The protein below binds the small molecule below.
Small molecule (SMILES): C[C@H](CO)OC[C@@H](C)OC[C@@H](C)OC[C@@H](C)OC[C@@H](C)OC[C@H](C)OC[C@@H](C)O

Sequence of chain 1.A:
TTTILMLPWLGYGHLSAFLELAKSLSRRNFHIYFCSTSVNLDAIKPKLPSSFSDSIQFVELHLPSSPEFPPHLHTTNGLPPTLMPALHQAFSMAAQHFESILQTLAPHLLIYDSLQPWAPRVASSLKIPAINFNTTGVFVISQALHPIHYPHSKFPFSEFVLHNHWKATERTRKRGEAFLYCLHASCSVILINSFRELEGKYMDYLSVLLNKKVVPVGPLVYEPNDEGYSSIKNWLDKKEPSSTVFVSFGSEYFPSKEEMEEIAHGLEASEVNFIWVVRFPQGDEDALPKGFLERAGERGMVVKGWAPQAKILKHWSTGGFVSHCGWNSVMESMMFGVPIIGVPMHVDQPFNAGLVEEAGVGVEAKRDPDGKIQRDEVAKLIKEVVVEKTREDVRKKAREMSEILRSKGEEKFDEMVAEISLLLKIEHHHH

Binding-site contacts:
Ligand atom C17 contacts residue M1K1 of chain 1.C at 3.7 Å.
Ligand atom C19 contacts residue M1K1 of chain 1.C at 3.7 Å.
Ligand atom O5 contacts residue M1K1 of chain 1.C at 4.3 Å.
Ligand atom C10 contacts residue M1K1 of chain 1.C at 3.8 Å.
Ligand atom C20 contacts residue M1K1 of chain 1.C at 4.2 Å.
Ligand atom C17 contacts residue GLU194 of chain 1.A at 3.3 Å.
Ligand atom C9 contacts residue M1K1 of chain 1.C at 3.8 Å.
Ligand atom C21 contacts residue M1K1 of chain 1.C at 3.4 Å.
Ligand atom C7 contacts residue M1K1 of chain 1.C at 3.9 Å.
Ligand atom C4 contacts residue M1K1 of chain 1.C at 3.6 Å.
Ligand atom O6 contacts residue ILE156 of chain 1.A at 3.7 Å.
Ligand atom C19 contacts residue HIS157 of chain 1.A at 3.5 Å.
Ligand atom C13 contacts residue M1K1 of chain 1.C at 3.3 Å.
Ligand atom C18 contacts residue ILE156 of chain 1.A at 4.5 Å (hydrophobic).
Ligand atom C19 contacts residue ILE156 of chain 1.A at 4.0 Å (hydrophobic).
Ligand atom C14 contacts residue M1K1 of chain 1.C at 3.4 Å.
Ligand atom O7 contacts residue ILE156 of chain 1.A at 4.3 Å.
Ligand atom C6 contacts residue M1K1 of chain 1.C at 3.2 Å.
Ligand atom C12 contacts residue ILE156 of chain 1.A at 4.4 Å (hydrophobic).
Ligand atom C11 contacts residue ILE156 of chain 1.A at 3.9 Å (hydrophobic).
Ligand atom O6 contacts residue M1K1 of chain 1.C at 4.0 Å.
Ligand atom O3 contacts residue M1K1 of chain 1.C at 3.6 Å (h-bond).
Ligand atom O1 contacts residue M1K1 of chain 1.C at 2.9 Å (h-bond).